A protein and the small-molecule ligand that binds it are described below.
Small molecule (SMILES): C[C@](O)(COc1ccc(F)cc1)C(=O)Nc1ccc([N+](=O)[O-])c(C(F)(F)F)c1

Binding-site contacts:
Ligand atom C12 contacts residue ASN42 of chain 1.A at 3.6 Å.
Ligand atom C20 contacts residue LEU78 of chain 1.A at 3.6 Å (hydrophobic).
Ligand atom O2 contacts residue MET86 of chain 1.A at 2.9 Å.
Ligand atom F2 contacts residue VAL83 of chain 1.A at 3.1 Å.
Ligand atom C16 contacts residue MET79 of chain 1.A at 3.6 Å (hydrophobic).
Ligand atom F3 contacts residue PHE101 of chain 1.A at 3.4 Å.
Ligand atom F19 contacts residue LEU78 of chain 1.A at 3.8 Å.
Ligand atom N8 contacts residue PHE101 of chain 1.A at 3.7 Å.
Ligand atom C1 contacts residue LEU41 of chain 1.A at 3.4 Å (hydrophobic).
Ligand atom C1 contacts residue MET82 of chain 1.A at 3.6 Å (hydrophobic).
Ligand atom O2 contacts residue MET82 of chain 1.A at 2.9 Å (h-bond).
Ligand atom C3 contacts residue PHE101 of chain 1.A at 3.6 Å (hydrophobic).
Ligand atom C21 contacts residue MET82 of chain 1.A at 3.8 Å (hydrophobic).
Ligand atom N9 contacts residue LEU41 of chain 1.A at 3.4 Å (h-bond).
Ligand atom C3 contacts residue MET82 of chain 1.A at 3.5 Å (hydrophobic).
Ligand atom F2 contacts residue MET82 of chain 1.A at 3.3 Å.
Ligand atom O1 contacts residue ARG89 of chain 1.A at 3.0 Å (salt-bridge).
Ligand atom C12 contacts residue THR214 of chain 1.A at 3.4 Å.
Ligand atom O11 contacts residue ASN42 of chain 1.A at 2.7 Å (h-bond).
Ligand atom C20 contacts residue MET79 of chain 1.A at 3.7 Å (hydrophobic).
Ligand atom C6 contacts residue MET82 of chain 1.A at 3.8 Å (hydrophobic).
Ligand atom O2 contacts residue ARG89 of chain 1.A at 3.8 Å.
Ligand atom C17 contacts residue MET79 of chain 1.A at 3.8 Å (hydrophobic).
Ligand atom C2 contacts residue MET82 of chain 1.A at 3.5 Å (hydrophobic).
Ligand atom N8 contacts residue GLN48 of chain 1.A at 3.6 Å (h-bond).
Ligand atom O11 contacts residue LEU41 of chain 1.A at 3.2 Å (h-bond).
Ligand atom C2 contacts residue LEU44 of chain 1.A at 3.7 Å (hydrophobic).
Ligand atom O1 contacts residue PHE101 of chain 1.A at 3.4 Å (h-bond).
Ligand atom F1 contacts residue LEU210 of chain 1.A at 3.4 Å.
Ligand atom C16 contacts residue MET232 of chain 1.A at 3.8 Å (hydrophobic).
Ligand atom C4 contacts residue MET82 of chain 1.A at 3.7 Å (hydrophobic).
Ligand atom F3 contacts residue MET124 of chain 1.A at 3.8 Å.
Ligand atom O1 contacts residue GLN48 of chain 1.A at 2.6 Å (h-bond).
Ligand atom F19 contacts residue ILE235 of chain 1.A at 3.7 Å.
Ligand atom C13 contacts residue THR214 of chain 1.A at 3.5 Å.
Ligand atom F3 contacts residue MET86 of chain 1.A at 3.4 Å.
Ligand atom C11 contacts residue ASN42 of chain 1.A at 3.5 Å.
Ligand atom O10 contacts residue MET79 of chain 1.A at 3.8 Å.
Ligand atom F1 contacts residue MET124 of chain 1.A at 3.7 Å.
Ligand atom C21 contacts residue MET79 of chain 1.A at 3.5 Å (hydrophobic).

Sequence of chain 1.A:
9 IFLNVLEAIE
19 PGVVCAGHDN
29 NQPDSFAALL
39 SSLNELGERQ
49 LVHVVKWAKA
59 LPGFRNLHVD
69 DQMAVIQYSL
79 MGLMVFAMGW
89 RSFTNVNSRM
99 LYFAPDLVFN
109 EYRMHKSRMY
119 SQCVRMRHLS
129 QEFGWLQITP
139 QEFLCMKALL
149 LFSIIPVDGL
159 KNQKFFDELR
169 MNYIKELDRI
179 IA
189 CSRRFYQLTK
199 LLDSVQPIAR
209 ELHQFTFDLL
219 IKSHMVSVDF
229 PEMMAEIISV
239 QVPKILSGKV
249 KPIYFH